The small molecule below binds the protein below.
Small molecule (SMILES): Nc1ccn([C@@H]2O[C@H](CO[P](=O)(O)O[C@H]3[C@@H](O)[C@H](n4ccc(=O)[nH]c4=O)O[C@@H]3CO[P](=O)(O)O[C@H]3[C@@H](O)[C@H](n4cnc5c(N)ncnc54)O[C@@H]3CO)[C@@H](O[P](=O)(O)OC[C@H]3O[C@@H](n4ccc(=O)[nH]c4=O)[C@H](O)[C@@H]3O)[C@H]2O)c(=O)n1.O=c1ccn([C@@H]2O[C@H](CO[P](=O)(O)O[C@H]3[C@@H](O)[C@H](n4ccc(=O)[nH]c4=O)O[C@@H]3CO[P](=O)(O)O[C@H]3[C@@H](O)[C@H](n4ccc(=O)[nH]c4=O)O[C@@H]3CO)[C@@H](O)[C@H]2O)c(=O)[nH]1

Sequence of chain 34.C:
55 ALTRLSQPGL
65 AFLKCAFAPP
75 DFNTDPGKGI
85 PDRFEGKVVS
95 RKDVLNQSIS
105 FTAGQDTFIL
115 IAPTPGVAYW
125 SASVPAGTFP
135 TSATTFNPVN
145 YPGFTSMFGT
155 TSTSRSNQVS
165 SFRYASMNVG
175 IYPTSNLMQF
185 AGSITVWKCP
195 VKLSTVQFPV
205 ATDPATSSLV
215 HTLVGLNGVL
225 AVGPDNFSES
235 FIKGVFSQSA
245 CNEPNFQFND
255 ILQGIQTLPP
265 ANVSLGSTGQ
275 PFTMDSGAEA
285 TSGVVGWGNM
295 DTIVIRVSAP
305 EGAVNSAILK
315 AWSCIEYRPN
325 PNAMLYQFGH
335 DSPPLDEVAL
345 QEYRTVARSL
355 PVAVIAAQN

Sequence of chain 5.C:
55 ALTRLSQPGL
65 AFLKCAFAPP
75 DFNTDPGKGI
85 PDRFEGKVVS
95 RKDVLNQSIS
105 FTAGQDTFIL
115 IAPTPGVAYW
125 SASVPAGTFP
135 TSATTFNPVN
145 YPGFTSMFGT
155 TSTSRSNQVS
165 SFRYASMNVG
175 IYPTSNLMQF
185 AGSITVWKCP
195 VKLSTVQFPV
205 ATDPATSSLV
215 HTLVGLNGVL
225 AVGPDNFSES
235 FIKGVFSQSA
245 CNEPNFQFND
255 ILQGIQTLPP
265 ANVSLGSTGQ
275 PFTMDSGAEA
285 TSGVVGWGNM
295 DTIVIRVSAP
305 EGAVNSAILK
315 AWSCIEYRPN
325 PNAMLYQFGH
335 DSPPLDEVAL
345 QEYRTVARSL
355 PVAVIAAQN

Binding-site contacts:
Ligand atom N3 contacts residue A4 of chain 5.G at 3.8 Å.
Ligand atom C5 contacts residue A4 of chain 5.G at 2.8 Å.
Ligand atom O4 contacts residue U5 of chain 5.G at 2.8 Å (h-bond).
Ligand atom O2' contacts residue LEU64 of chain 34.C at 3.9 Å.
Ligand atom C4 contacts residue U5 of chain 5.G at 3.7 Å.
Ligand atom C2 contacts residue U1 of chain 5.G at 3.9 Å.
Ligand atom C2 contacts residue U2 of chain 5.G at 3.6 Å.
Ligand atom O2 contacts residue U1 of chain 5.G at 2.9 Å (h-bond).
Ligand atom N3 contacts residue U5 of chain 5.G at 3.6 Å.
Ligand atom OP2 contacts residue LYS8 of chain 34.F at 3.8 Å.
Ligand atom C4 contacts residue A4 of chain 5.G at 3.2 Å.
Ligand atom C2 contacts residue U3 of chain 5.G at 3.8 Å.
Ligand atom C6 contacts residue U5 of chain 5.G at 3.6 Å.
Ligand atom C5 contacts residue U5 of chain 5.G at 3.9 Å.
Ligand atom N3 contacts residue U1 of chain 5.G at 3.8 Å.
Ligand atom OP1 contacts residue LYS68 of chain 34.C at 3.2 Å (salt-bridge).
Ligand atom N1 contacts residue U2 of chain 5.G at 2.8 Å.
Ligand atom OP1 contacts residue LYS8 of chain 34.F at 3.1 Å.
Ligand atom N6 contacts residue U2 of chain 5.G at 2.6 Å (h-bond).
Ligand atom C2 contacts residue A4 of chain 5.G at 3.9 Å.
Ligand atom N1 contacts residue U5 of chain 5.G at 3.7 Å.
Ligand atom O2' contacts residue THR57 of chain 34.C at 3.2 Å.
Ligand atom N1 contacts residue U3 of chain 5.G at 3.8 Å.
Ligand atom OP1 contacts residue LEU56 of chain 34.C at 2.8 Å.
Ligand atom O4 contacts residue A4 of chain 5.G at 2.6 Å (h-bond).
Ligand atom C2 contacts residue GLN61 of chain 34.C at 3.9 Å.
Ligand atom C4 contacts residue U1 of chain 5.G at 3.7 Å.
Ligand atom C2 contacts residue C6 of chain 5.G at 3.4 Å.
Ligand atom O4 contacts residue U1 of chain 5.G at 2.8 Å (h-bond).
Ligand atom O2 contacts residue U2 of chain 5.G at 3.6 Å.
Ligand atom O2 contacts residue C6 of chain 5.G at 2.9 Å (h-bond).
Ligand atom N3 contacts residue C6 of chain 5.G at 3.2 Å (h-bond).
Ligand atom C6 contacts residue A4 of chain 5.G at 3.7 Å.
Ligand atom N3 contacts residue U2 of chain 5.G at 3.6 Å.
Ligand atom OP1 contacts residue PHE76 of chain 34.C at 3.7 Å.
Ligand atom N3 contacts residue GLN61 of chain 34.C at 3.6 Å.
Ligand atom N3 contacts residue U1 of chain 5.G at 3.9 Å.
Ligand atom O2 contacts residue GLN61 of chain 34.C at 3.9 Å.
Ligand atom OP1 contacts residue LYS12 of chain 34.F at 3.9 Å.
Ligand atom C6 contacts residue U2 of chain 5.G at 3.4 Å.

Sequence of chain 34.F:
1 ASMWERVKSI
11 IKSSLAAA